A protein and the small-molecule ligand that binds it are described below.
Small molecule (SMILES): C[C@@H]1CN(c2ccc(Nc3ncc4c(=O)c(C(N)=O)cn(-c5ccc6c(c5)CCC6)c4n3)cc2)C[C@H](C)N1

Sequence of chain 1.A:
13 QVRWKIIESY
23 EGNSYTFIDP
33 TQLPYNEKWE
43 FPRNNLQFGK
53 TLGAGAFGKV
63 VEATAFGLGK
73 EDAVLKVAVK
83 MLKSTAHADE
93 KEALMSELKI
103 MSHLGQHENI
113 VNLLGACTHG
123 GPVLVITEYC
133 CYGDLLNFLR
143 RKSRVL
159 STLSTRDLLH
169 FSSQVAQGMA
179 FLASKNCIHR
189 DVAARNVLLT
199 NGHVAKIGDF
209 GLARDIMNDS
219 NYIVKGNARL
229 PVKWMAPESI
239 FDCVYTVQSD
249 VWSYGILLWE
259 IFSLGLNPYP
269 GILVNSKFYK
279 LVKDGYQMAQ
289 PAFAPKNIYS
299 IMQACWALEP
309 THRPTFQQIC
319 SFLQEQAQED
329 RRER

Binding-site contacts:
Ligand atom C15 contacts residue ALA80 of chain 1.A at 3.7 Å (hydrophobic).
Ligand atom C20 contacts residue LEU54 of chain 1.A at 3.7 Å (hydrophobic).
Ligand atom C14 contacts residue ALA80 of chain 1.A at 3.5 Å (hydrophobic).
Ligand atom C15 contacts residue LEU196 of chain 1.A at 3.6 Å (hydrophobic).
Ligand atom O2 contacts residue ASP207 of chain 1.A at 3.3 Å (salt-bridge).
Ligand atom N5 contacts residue CYS132 of chain 1.A at 2.9 Å (h-bond).
Ligand atom C11 contacts residue TYR131 of chain 1.A at 3.7 Å (hydrophobic).
Ligand atom N7 contacts residue LYS82 of chain 1.A at 3.5 Å (salt-bridge).
Ligand atom C11 contacts residue CYS132 of chain 1.A at 3.1 Å (hydrophobic).
Ligand atom O2 contacts residue LYS82 of chain 1.A at 2.7 Å (salt-bridge).
Ligand atom C11 contacts residue GLY135 of chain 1.A at 3.6 Å.
Ligand atom C28 contacts residue LEU196 of chain 1.A at 3.4 Å (hydrophobic).
Ligand atom C25 contacts residue ARG212 of chain 1.A at 3.4 Å.
Ligand atom C21 contacts residue ALA211 of chain 1.A at 3.6 Å (hydrophobic).
Ligand atom C14 contacts residue GLU130 of chain 1.A at 3.1 Å.
Ligand atom O1 contacts residue GLU130 of chain 1.A at 3.6 Å.
Ligand atom O1 contacts residue VAL113 of chain 1.A at 3.1 Å.
Ligand atom C14 contacts residue CYS132 of chain 1.A at 3.7 Å (hydrophobic).
Ligand atom C18 contacts residue PHE208 of chain 1.A at 3.5 Å (hydrophobic).
Ligand atom C23 contacts residue ALA211 of chain 1.A at 3.6 Å (hydrophobic).
Ligand atom C29 contacts residue LYS82 of chain 1.A at 3.4 Å.
Ligand atom O1 contacts residue THR129 of chain 1.A at 2.5 Å (h-bond).
Ligand atom C20 contacts residue ALA211 of chain 1.A at 3.5 Å (hydrophobic).
Ligand atom C21 contacts residue LEU54 of chain 1.A at 3.5 Å (hydrophobic).
Ligand atom C6 contacts residue ASN139 of chain 1.A at 3.3 Å.
Ligand atom C29 contacts residue PHE208 of chain 1.A at 3.5 Å (hydrophobic).
Ligand atom C24 contacts residue ARG212 of chain 1.A at 3.4 Å.
Ligand atom N2 contacts residue TYR131 of chain 1.A at 3.6 Å.
Ligand atom N4 contacts residue LEU196 of chain 1.A at 3.5 Å.
Ligand atom C19 contacts residue ALA211 of chain 1.A at 3.6 Å (hydrophobic).
Ligand atom N5 contacts residue TYR131 of chain 1.A at 3.6 Å.
Ligand atom C12 contacts residue GLY135 of chain 1.A at 3.6 Å.
Ligand atom C21 contacts residue GLY55 of chain 1.A at 3.6 Å.
Ligand atom N7 contacts residue THR129 of chain 1.A at 3.5 Å (h-bond).
Ligand atom N2 contacts residue CYS132 of chain 1.A at 2.8 Å (h-bond).
Ligand atom C10 contacts residue CYS132 of chain 1.A at 3.4 Å (hydrophobic).
Ligand atom C17 contacts residue PHE208 of chain 1.A at 3.6 Å (hydrophobic).
Ligand atom C16 contacts residue THR129 of chain 1.A at 3.6 Å.
Ligand atom C13 contacts residue CYS132 of chain 1.A at 3.7 Å (hydrophobic).
Ligand atom O2 contacts residue PHE208 of chain 1.A at 3.4 Å.